Binding-site contacts:
Ligand atom C27 contacts residue CYS145 of chain 1.B at 3.2 Å (hydrophobic).
Ligand atom C9 contacts residue GLU166 of chain 1.B at 3.7 Å.
Ligand atom C41 contacts residue MET49 of chain 1.B at 3.7 Å (hydrophobic).
Ligand atom C6 contacts residue GLU166 of chain 1.B at 3.6 Å.
Ligand atom C7 contacts residue GLU166 of chain 1.B at 3.4 Å.
Ligand atom N32 contacts residue PHE140 of chain 1.B at 3.2 Å (h-bond).
Ligand atom S45 contacts residue HIS41 of chain 1.B at 2.9 Å (h-bond).
Ligand atom N8 contacts residue GLU166 of chain 1.B at 2.6 Å (salt-bridge).
Ligand atom C43 contacts residue HIS41 of chain 1.B at 3.3 Å.
Ligand atom C35 contacts residue CYS145 of chain 1.B at 1.9 Å (hydrophobic).
Ligand atom O34 contacts residue GLU166 of chain 1.B at 3.6 Å.
Ligand atom C42 contacts residue HIS41 of chain 1.B at 3.7 Å.
Ligand atom O36 contacts residue CYS145 of chain 1.B at 2.4 Å (h-bond).
Ligand atom C47 contacts residue HIS41 of chain 1.B at 3.5 Å.
Ligand atom C42 contacts residue THR25 of chain 1.B at 3.6 Å.
Ligand atom N24 contacts residue HIS164 of chain 1.B at 3.0 Å (h-bond).
Ligand atom C10 contacts residue GLN189 of chain 1.B at 3.5 Å.
Ligand atom C33 contacts residue GLU166 of chain 1.B at 3.6 Å.
Ligand atom C42 contacts residue MET49 of chain 1.B at 3.5 Å (hydrophobic).
Ligand atom C37 contacts residue CYS145 of chain 1.B at 2.8 Å (hydrophobic).
Ligand atom C44 contacts residue HIS41 of chain 1.B at 3.6 Å.
Ligand atom O13 contacts residue GLU166 of chain 1.B at 2.9 Å (salt-bridge).
Ligand atom N32 contacts residue GLU166 of chain 1.B at 3.2 Å (salt-bridge).
Ligand atom C25 contacts residue CYS145 of chain 1.B at 2.7 Å (hydrophobic).
Ligand atom O34 contacts residue HIS163 of chain 1.B at 2.7 Å (h-bond).
Ligand atom O2 contacts residue GLN189 of chain 1.B at 3.3 Å.
Ligand atom C33 contacts residue HIS163 of chain 1.B at 3.8 Å.
Ligand atom O36 contacts residue GLY143 of chain 1.B at 3.4 Å (h-bond).
Ligand atom N24 contacts residue CYS145 of chain 1.B at 3.0 Å (h-bond).
Ligand atom C15 contacts residue GLN189 of chain 1.B at 3.8 Å.
Ligand atom O34 contacts residue PHE140 of chain 1.B at 3.6 Å.
Ligand atom C16 contacts residue MET49 of chain 1.B at 3.7 Å (hydrophobic).
Ligand atom O36 contacts residue SER144 of chain 1.B at 3.4 Å (h-bond).
Ligand atom O13 contacts residue MET165 of chain 1.B at 3.5 Å.
Ligand atom C1 contacts residue GLN189 of chain 1.B at 3.7 Å.
Ligand atom O34 contacts residue HIS172 of chain 1.B at 3.7 Å.
Ligand atom C20 contacts residue HIS164 of chain 1.B at 3.5 Å.
Ligand atom S45 contacts residue CYS145 of chain 1.B at 3.1 Å (h-bond).
Ligand atom C30 contacts residue ASN142 of chain 1.B at 3.6 Å.
Ligand atom C22 contacts residue HIS164 of chain 1.B at 3.7 Å.

This protein binds this small molecule.
Small molecule (SMILES): COc1cccc2[nH]c(C(=O)N3C[C@H]4[C@@H]([C@H]3C(=O)N[C@@H](C[C@@H]3CCNC3=O)[C@H](O)c3nc5ccccc5s3)C4(C)C)cc12

Sequence of chain 1.B:
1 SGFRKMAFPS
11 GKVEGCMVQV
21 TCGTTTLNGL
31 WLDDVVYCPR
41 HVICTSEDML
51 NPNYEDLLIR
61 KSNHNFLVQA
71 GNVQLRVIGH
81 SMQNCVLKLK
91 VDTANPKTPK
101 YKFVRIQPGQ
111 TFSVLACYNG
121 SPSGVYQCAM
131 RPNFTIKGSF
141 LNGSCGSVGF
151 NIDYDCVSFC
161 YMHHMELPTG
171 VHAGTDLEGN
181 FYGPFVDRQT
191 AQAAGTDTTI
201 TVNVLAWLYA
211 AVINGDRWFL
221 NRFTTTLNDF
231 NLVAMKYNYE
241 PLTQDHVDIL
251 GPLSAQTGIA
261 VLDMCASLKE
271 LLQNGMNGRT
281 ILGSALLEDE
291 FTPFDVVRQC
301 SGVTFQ